Binding-site contacts:
Ligand atom C7 contacts residue LYS174 of chain 1.A at 4.4 Å.
Ligand atom O7 contacts residue GLU152 of chain 1.A at 4.1 Å.
Ligand atom C7 contacts residue ASN173 of chain 1.A at 3.5 Å.
Ligand atom O4 contacts residue GLU215 of chain 1.A at 4.5 Å.
Ligand atom N2 contacts residue LYS174 of chain 1.A at 4.0 Å.
Ligand atom C3 contacts residue ASN173 of chain 1.A at 3.8 Å.
Ligand atom C6 contacts residue LYS216 of chain 1.A at 4.3 Å.
Ligand atom O4 contacts residue GLN212 of chain 1.A at 3.6 Å.
Ligand atom C2 contacts residue ASN173 of chain 1.A at 2.5 Å.
Ligand atom C1 contacts residue ILE154 of chain 1.A at 4.0 Å (hydrophobic).
Ligand atom O7 contacts residue ASN173 of chain 1.A at 3.8 Å.
Ligand atom O5 contacts residue GLU153 of chain 1.A at 3.8 Å.
Ligand atom C2 contacts residue GLU152 of chain 1.A at 4.3 Å.
Ligand atom N2 contacts residue GLN212 of chain 1.A at 3.9 Å.
Ligand atom C5 contacts residue ASN173 of chain 1.A at 3.5 Å.
Ligand atom C4 contacts residue GLN212 of chain 1.A at 4.3 Å.
Ligand atom C5 contacts residue GLN212 of chain 1.A at 4.4 Å.
Ligand atom C4 contacts residue ASN173 of chain 1.A at 4.2 Å.
Ligand atom C2 contacts residue GLN212 of chain 1.A at 4.0 Å.
Ligand atom C6 contacts residue ILE154 of chain 1.A at 3.9 Å (hydrophobic).
Ligand atom C1 contacts residue GLU152 of chain 1.A at 3.8 Å.
Ligand atom O5 contacts residue ASN173 of chain 1.A at 2.3 Å (h-bond).
Ligand atom O5 contacts residue ILE154 of chain 1.A at 3.4 Å (h-bond).
Ligand atom N2 contacts residue ASN173 of chain 1.A at 2.9 Å (h-bond).
Ligand atom O6 contacts residue LYS216 of chain 1.A at 4.4 Å.
Ligand atom C1 contacts residue ASN173 of chain 1.A at 1.3 Å.
Ligand atom C6 contacts residue GLU153 of chain 1.A at 4.5 Å.
Ligand atom O6 contacts residue GLU153 of chain 1.A at 3.4 Å.
Ligand atom O5 contacts residue GLU152 of chain 1.A at 3.9 Å.
Ligand atom C8 contacts residue LYS174 of chain 1.A at 3.5 Å.
Ligand atom C3 contacts residue GLN212 of chain 1.A at 3.6 Å.
Ligand atom C6 contacts residue GLN212 of chain 1.A at 4.4 Å.
Ligand atom C5 contacts residue ILE154 of chain 1.A at 3.9 Å (hydrophobic).
Ligand atom O6 contacts residue ILE154 of chain 1.A at 3.8 Å.
Ligand atom C1 contacts residue GLN212 of chain 1.A at 3.9 Å.

Sequence of chain 1.A:
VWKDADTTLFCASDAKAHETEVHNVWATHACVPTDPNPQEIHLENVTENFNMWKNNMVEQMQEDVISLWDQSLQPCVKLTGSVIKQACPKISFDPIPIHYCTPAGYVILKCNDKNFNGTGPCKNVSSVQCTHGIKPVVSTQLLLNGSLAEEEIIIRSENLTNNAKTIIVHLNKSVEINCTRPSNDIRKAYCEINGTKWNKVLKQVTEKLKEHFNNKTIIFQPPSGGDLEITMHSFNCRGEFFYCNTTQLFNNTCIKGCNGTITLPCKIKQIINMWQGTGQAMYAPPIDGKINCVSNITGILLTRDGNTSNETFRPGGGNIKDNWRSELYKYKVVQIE

The small molecule below binds the protein below.
Small molecule (SMILES): CC(=O)N[C@@H]1[C@@H](O)[C@H](O)[C@@H](CO)O[C@H]1O